Sequence of chain 1.C:
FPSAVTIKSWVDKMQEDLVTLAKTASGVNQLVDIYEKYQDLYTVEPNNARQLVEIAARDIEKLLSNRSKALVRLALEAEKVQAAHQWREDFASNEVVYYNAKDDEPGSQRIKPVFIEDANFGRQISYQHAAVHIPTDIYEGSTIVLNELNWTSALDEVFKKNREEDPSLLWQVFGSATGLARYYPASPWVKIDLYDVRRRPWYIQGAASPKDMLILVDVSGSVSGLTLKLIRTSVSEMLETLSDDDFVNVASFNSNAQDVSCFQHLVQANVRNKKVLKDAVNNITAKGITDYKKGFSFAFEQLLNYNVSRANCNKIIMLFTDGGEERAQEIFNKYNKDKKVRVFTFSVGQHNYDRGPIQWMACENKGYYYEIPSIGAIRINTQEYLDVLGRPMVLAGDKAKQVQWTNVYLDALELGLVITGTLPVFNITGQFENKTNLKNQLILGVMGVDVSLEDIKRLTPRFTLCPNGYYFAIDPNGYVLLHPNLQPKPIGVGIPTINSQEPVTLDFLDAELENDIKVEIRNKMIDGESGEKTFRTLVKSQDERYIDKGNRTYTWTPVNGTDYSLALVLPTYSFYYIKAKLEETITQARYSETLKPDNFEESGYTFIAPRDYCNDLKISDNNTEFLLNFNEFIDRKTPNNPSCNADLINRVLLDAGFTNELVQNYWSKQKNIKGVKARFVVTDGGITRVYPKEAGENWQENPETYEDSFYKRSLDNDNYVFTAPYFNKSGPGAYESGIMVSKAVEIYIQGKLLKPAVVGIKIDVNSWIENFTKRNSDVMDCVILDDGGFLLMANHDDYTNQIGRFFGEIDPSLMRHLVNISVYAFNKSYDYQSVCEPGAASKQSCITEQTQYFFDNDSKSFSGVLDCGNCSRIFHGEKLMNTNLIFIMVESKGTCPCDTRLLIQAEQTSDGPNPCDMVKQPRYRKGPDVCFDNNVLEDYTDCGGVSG

The protein below binds the small molecule below.
Small molecule (SMILES): CC(=O)N[C@H]1[C@H](O[C@H]2[C@H](O)[C@@H](NC(C)=O)CO[C@@H]2CO)O[C@H](CO)[C@@H](O)[C@@H]1O

Binding-site contacts:
Ligand atom C7 contacts residue PRO611 of chain 1.C at 4.5 Å (hydrophobic).
Ligand atom C5 contacts residue ASN613 of chain 1.C at 3.4 Å.
Ligand atom C8 contacts residue ALA83 of chain 1.C at 3.8 Å (hydrophobic).
Ligand atom C8 contacts residue GLU80 of chain 1.C at 4.4 Å.
Ligand atom O5 contacts residue ASN613 of chain 1.C at 2.4 Å (h-bond).
Ligand atom C4 contacts residue ASN613 of chain 1.C at 4.2 Å.
Ligand atom C6 contacts residue GLU80 of chain 1.C at 4.3 Å.
Ligand atom N2 contacts residue PRO611 of chain 1.C at 3.9 Å.
Ligand atom C2 contacts residue ASN613 of chain 1.C at 2.7 Å.
Ligand atom C7 contacts residue ASN613 of chain 1.C at 4.3 Å.
Ligand atom O7 contacts residue ARG84 of chain 1.C at 4.0 Å.
Ligand atom C1 contacts residue ASN613 of chain 1.C at 1.4 Å.
Ligand atom N2 contacts residue ASN613 of chain 1.C at 3.0 Å (h-bond).
Ligand atom C8 contacts residue ARG84 of chain 1.C at 4.2 Å.
Ligand atom C3 contacts residue ASN613 of chain 1.C at 3.8 Å.
Ligand atom O6 contacts residue GLU80 of chain 1.C at 4.0 Å.
Ligand atom C8 contacts residue PRO611 of chain 1.C at 4.0 Å (hydrophobic).